The small molecule below binds the protein below.
Small molecule (SMILES): CC(=O)C(=O)O

Sequence of chain 1.B:
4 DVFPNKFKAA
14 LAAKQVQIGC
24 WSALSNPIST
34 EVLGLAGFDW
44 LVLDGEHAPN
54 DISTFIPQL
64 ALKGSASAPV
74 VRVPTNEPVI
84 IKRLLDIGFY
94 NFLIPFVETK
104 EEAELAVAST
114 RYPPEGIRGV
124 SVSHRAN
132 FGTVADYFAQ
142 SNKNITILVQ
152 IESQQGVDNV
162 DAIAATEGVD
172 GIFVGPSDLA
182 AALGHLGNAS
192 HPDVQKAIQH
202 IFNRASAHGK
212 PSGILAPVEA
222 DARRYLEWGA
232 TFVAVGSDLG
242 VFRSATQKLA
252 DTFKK

Sequence of chain 3.B:
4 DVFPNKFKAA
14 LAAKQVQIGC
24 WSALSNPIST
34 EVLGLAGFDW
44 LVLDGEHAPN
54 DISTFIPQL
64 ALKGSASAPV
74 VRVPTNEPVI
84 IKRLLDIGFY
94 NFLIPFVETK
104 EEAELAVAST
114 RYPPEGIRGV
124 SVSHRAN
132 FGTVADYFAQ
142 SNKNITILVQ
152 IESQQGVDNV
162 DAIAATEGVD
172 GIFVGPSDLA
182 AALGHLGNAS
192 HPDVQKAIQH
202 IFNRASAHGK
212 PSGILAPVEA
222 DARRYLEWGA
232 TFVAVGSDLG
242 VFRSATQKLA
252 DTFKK

Binding-site contacts:
Ligand atom CB contacts residue TRP24 of chain 1.B at 4.2 Å (hydrophobic).
Ligand atom CA contacts residue MG1 of chain 1.F at 3.3 Å.
Ligand atom C contacts residue GLU153 of chain 1.B at 4.3 Å.
Ligand atom CA contacts residue PRO177 of chain 1.B at 4.2 Å (hydrophobic).
Ligand atom CB contacts residue GLY176 of chain 1.B at 4.1 Å.
Ligand atom O contacts residue SER178 of chain 1.B at 3.4 Å (h-bond).
Ligand atom O3 contacts residue ARG75 of chain 1.B at 3.4 Å (salt-bridge).
Ligand atom O contacts residue GLY176 of chain 1.B at 3.5 Å.
Ligand atom OXT contacts residue PRO177 of chain 1.B at 3.3 Å.
Ligand atom OXT contacts residue MG1 of chain 1.F at 4.5 Å.
Ligand atom CA contacts residue GLU153 of chain 1.B at 4.2 Å.
Ligand atom O contacts residue PRO177 of chain 1.B at 4.0 Å.
Ligand atom O contacts residue MG1 of chain 1.F at 2.7 Å.
Ligand atom CB contacts residue GLN151 of chain 1.B at 4.5 Å.
Ligand atom CA contacts residue PHE174 of chain 1.B at 4.4 Å (hydrophobic).
Ligand atom C contacts residue VAL123 of chain 3.B at 4.5 Å (hydrophobic).
Ligand atom OXT contacts residue SER178 of chain 1.B at 3.0 Å (h-bond).
Ligand atom CA contacts residue GLY176 of chain 1.B at 3.5 Å.
Ligand atom O contacts residue GLU153 of chain 1.B at 3.6 Å.
Ligand atom CB contacts residue PHE174 of chain 1.B at 3.7 Å (hydrophobic).
Ligand atom O contacts residue ASP179 of chain 1.B at 3.1 Å (salt-bridge).
Ligand atom CB contacts residue VAL175 of chain 1.B at 4.5 Å (hydrophobic).
Ligand atom OXT contacts residue ASP179 of chain 1.B at 4.3 Å.
Ligand atom C contacts residue ASP179 of chain 1.B at 4.1 Å.
Ligand atom CB contacts residue ARG75 of chain 1.B at 4.4 Å.
Ligand atom O3 contacts residue MG1 of chain 1.F at 2.5 Å.
Ligand atom O3 contacts residue GLY176 of chain 1.B at 3.8 Å.
Ligand atom C contacts residue GLY176 of chain 1.B at 3.6 Å.
Ligand atom C contacts residue SER178 of chain 1.B at 3.6 Å.
Ligand atom CB contacts residue PRO177 of chain 1.B at 4.0 Å (hydrophobic).
Ligand atom O contacts residue VAL123 of chain 3.B at 4.0 Å.
Ligand atom O3 contacts residue PHE174 of chain 1.B at 4.4 Å.
Ligand atom CA contacts residue ARG75 of chain 1.B at 4.3 Å.
Ligand atom C contacts residue PRO177 of chain 1.B at 3.8 Å (hydrophobic).
Ligand atom O3 contacts residue GLN151 of chain 1.B at 2.9 Å (h-bond).
Ligand atom O3 contacts residue GLU153 of chain 1.B at 3.4 Å (salt-bridge).
Ligand atom CB contacts residue LEU216 of chain 1.B at 3.4 Å (hydrophobic).
Ligand atom CA contacts residue GLN151 of chain 1.B at 3.9 Å.
Ligand atom C contacts residue MG1 of chain 1.F at 3.3 Å.
Ligand atom OXT contacts residue GLY176 of chain 1.B at 3.9 Å.